Binding-site contacts:
Ligand atom O4' contacts residue ASP126 of chain 1.C at 3.6 Å.
Ligand atom C4' contacts residue ASP126 of chain 1.C at 3.3 Å.
Ligand atom O3' contacts residue ASP126 of chain 1.C at 2.7 Å (salt-bridge).
Ligand atom C1' contacts residue GLY103 of chain 1.C at 3.7 Å.
Ligand atom N1 contacts residue GLY158 of chain 1.C at 2.9 Å (h-bond).
Ligand atom CE contacts residue ASP106 of chain 1.C at 3.4 Å.
Ligand atom C2 contacts residue VAL125 of chain 1.C at 3.5 Å (hydrophobic).
Ligand atom N6 contacts residue ASP157 of chain 1.C at 2.8 Å (salt-bridge).
Ligand atom N3 contacts residue ILE127 of chain 1.C at 3.1 Å (h-bond).
Ligand atom N3 contacts residue GLY103 of chain 1.C at 3.4 Å.
Ligand atom N3 contacts residue ASP126 of chain 1.C at 3.5 Å.
Ligand atom O4' contacts residue GLY103 of chain 1.C at 3.3 Å.
Ligand atom N contacts residue ASP176 of chain 1.C at 2.8 Å (salt-bridge).
Ligand atom C2 contacts residue GLY158 of chain 1.C at 3.7 Å.
Ligand atom O3' contacts residue VAL131 of chain 1.C at 3.4 Å.
Ligand atom CA contacts residue ASP176 of chain 1.C at 3.3 Å.
Ligand atom SD contacts residue ASP176 of chain 1.C at 3.4 Å (salt-bridge).
Ligand atom C5' contacts residue ASP176 of chain 1.C at 3.3 Å.
Ligand atom C2' contacts residue ASP126 of chain 1.C at 3.5 Å.
Ligand atom O2' contacts residue GLN48 of chain 1.C at 3.0 Å (h-bond).
Ligand atom O4' contacts residue THR177 of chain 1.C at 3.6 Å.
Ligand atom C6 contacts residue ASP157 of chain 1.C at 3.6 Å.
Ligand atom N contacts residue HIS82 of chain 1.C at 3.0 Å (h-bond).
Ligand atom C2' contacts residue GLN48 of chain 1.C at 3.6 Å.
Ligand atom O2' contacts residue ASP128 of chain 1.C at 3.4 Å.
Ligand atom CG contacts residue GLN72 of chain 1.C at 3.6 Å.
Ligand atom N contacts residue ASP106 of chain 1.C at 2.7 Å (salt-bridge).
Ligand atom CB contacts residue GLN72 of chain 1.C at 3.5 Å.
Ligand atom C3' contacts residue ASP126 of chain 1.C at 3.4 Å.
Ligand atom O2' contacts residue ASP126 of chain 1.C at 2.5 Å (salt-bridge).
Ligand atom O4' contacts residue ASP176 of chain 1.C at 3.5 Å (salt-bridge).
Ligand atom C5 contacts residue ILE127 of chain 1.C at 3.7 Å (hydrophobic).
Ligand atom C1' contacts residue ASP126 of chain 1.C at 3.3 Å.
Ligand atom CE contacts residue LEU67 of chain 1.C at 3.6 Å (hydrophobic).
Ligand atom SD contacts residue ASP106 of chain 1.C at 3.6 Å (salt-bridge).
Ligand atom C4 contacts residue ILE127 of chain 1.C at 3.6 Å (hydrophobic).
Ligand atom N1 contacts residue ASP157 of chain 1.C at 3.7 Å.
Ligand atom CG contacts residue ASP176 of chain 1.C at 3.7 Å.
Ligand atom C4' contacts residue ASP176 of chain 1.C at 3.6 Å.
Ligand atom C2 contacts residue ILE127 of chain 1.C at 3.3 Å (hydrophobic).

Sequence of chain 1.C:
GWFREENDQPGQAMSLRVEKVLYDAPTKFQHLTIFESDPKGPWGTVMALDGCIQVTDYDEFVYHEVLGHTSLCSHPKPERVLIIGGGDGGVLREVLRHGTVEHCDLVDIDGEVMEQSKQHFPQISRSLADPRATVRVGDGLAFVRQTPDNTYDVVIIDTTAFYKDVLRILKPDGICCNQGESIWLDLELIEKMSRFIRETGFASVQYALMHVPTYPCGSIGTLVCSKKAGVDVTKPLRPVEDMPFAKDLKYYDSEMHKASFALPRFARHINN

A small-molecule ligand and the protein it binds are described below.
Small molecule (SMILES): C[S@@H](CCCN)C[C@H]1O[C@@H](n2cnc3c(N)ncnc32)[C@H](O)[C@@H]1O